The small molecule below binds the protein below.
Small molecule (SMILES): Cc1cn([C@H]2C[C@H](O[P](=O)(O)OC[C@H]3O[C@@H](n4ccc(N)nc4=O)C[C@@H]3O[P](=O)(O)OC[C@H]3O[C@@H](n4cnc5c(N)ncnc54)C[C@@H]3O[P](=O)(O)OC[C@H]3O[C@@H](n4cnc5c(=O)nc(N)[nH]c54)C[C@@H]3O[P](=O)(O)OC[C@H]3O[C@@H](n4ccc(N)nc4=O)C[C@@H]3O[P](=O)(O)OC[C@H]3O[C@@H](n4ccc(N)nc4=O)C[C@@H]3O[P](=O)(O)OC[C@H]3O[C@@H](n4cc(C)c(=O)[nH]c4=O)C[C@@H]3O[P](=O)(O)OC[C@H]3O[C@@H](n4ccc(N)nc4=O)C[C@@H]3O)[C@@H](COP(=O)=O)O2)c(=O)[nH]c1=O

Binding-site contacts:
Ligand atom O2 contacts residue DT2 of chain 2.B at 3.3 Å (h-bond).
Ligand atom O2 contacts residue ILE29 of chain 1.A at 3.4 Å.
Ligand atom N1 contacts residue DC3 of chain 2.B at 2.8 Å (h-bond).
Ligand atom O4' contacts residue ILE22 of chain 1.A at 3.3 Å.
Ligand atom C6 contacts residue DT2 of chain 2.B at 2.8 Å.
Ligand atom N3 contacts residue DT2 of chain 2.B at 2.7 Å (h-bond).
Ligand atom OP1 contacts residue GLY25 of chain 1.A at 2.5 Å (h-bond).
Ligand atom N3 contacts residue DC6 of chain 2.B at 2.8 Å (h-bond).
Ligand atom C4 contacts residue DC6 of chain 2.B at 3.1 Å.
Ligand atom C4 contacts residue DT2 of chain 2.B at 2.9 Å.
Ligand atom O4 contacts residue ILE42 of chain 1.A at 3.3 Å (h-bond).
Ligand atom C4 contacts residue SER20 of chain 1.A at 3.4 Å.
Ligand atom N3 contacts residue ARG33 of chain 1.A at 3.1 Å (salt-bridge).
Ligand atom N4 contacts residue DT2 of chain 2.B at 2.4 Å (h-bond).
Ligand atom O2 contacts residue DG5 of chain 2.B at 2.5 Å (h-bond).
Ligand atom N2 contacts residue DC3 of chain 2.B at 2.5 Å (h-bond).
Ligand atom O4' contacts residue GLY26 of chain 1.A at 3.2 Å.
Ligand atom O4 contacts residue DC6 of chain 2.B at 2.4 Å (h-bond).
Ligand atom C2 contacts residue DA4 of chain 2.B at 2.5 Å.
Ligand atom OP1 contacts residue LYS75 of chain 2.A at 3.1 Å.
Ligand atom C2' contacts residue GLY23 of chain 1.A at 3.3 Å.
Ligand atom C6 contacts residue DA4 of chain 2.B at 3.3 Å.
Ligand atom O3' contacts residue GLY23 of chain 1.A at 3.1 Å (h-bond).
Ligand atom N1 contacts residue DA4 of chain 2.B at 2.2 Å (h-bond).
Ligand atom N4 contacts residue DA4 of chain 2.B at 3.2 Å (h-bond).
Ligand atom O6 contacts residue DC3 of chain 2.B at 3.1 Å (h-bond).
Ligand atom C7 contacts residue LYS75 of chain 2.A at 3.1 Å.
Ligand atom N4 contacts residue DG5 of chain 2.B at 3.1 Å (h-bond).
Ligand atom C2 contacts residue ARG33 of chain 1.A at 3.2 Å.
Ligand atom O2 contacts residue ARG33 of chain 1.A at 3.3 Å (salt-bridge).
Ligand atom O2 contacts residue ARG33 of chain 1.A at 2.8 Å (salt-bridge).
Ligand atom C2 contacts residue DC3 of chain 2.B at 3.3 Å.
Ligand atom O6 contacts residue DT2 of chain 2.B at 2.6 Å (h-bond).
Ligand atom N3 contacts residue DG5 of chain 2.B at 2.8 Å (h-bond).
Ligand atom O4 contacts residue DG5 of chain 2.B at 2.6 Å (h-bond).
Ligand atom C4 contacts residue DG5 of chain 2.B at 3.0 Å.
Ligand atom N4 contacts residue SER20 of chain 1.A at 3.3 Å.
Ligand atom N6 contacts residue DC3 of chain 2.B at 3.2 Å (h-bond).
Ligand atom C5 contacts residue GLY19 of chain 1.A at 3.3 Å.
Ligand atom O3' contacts residue LYS24 of chain 1.A at 3.1 Å.

Sequence of chain 2.A:
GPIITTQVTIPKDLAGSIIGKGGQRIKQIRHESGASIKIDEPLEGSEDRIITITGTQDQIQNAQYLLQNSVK

Sequence of chain 1.A:
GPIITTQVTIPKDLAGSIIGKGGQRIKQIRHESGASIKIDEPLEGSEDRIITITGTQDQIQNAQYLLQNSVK